Sequence of chain 1.C:
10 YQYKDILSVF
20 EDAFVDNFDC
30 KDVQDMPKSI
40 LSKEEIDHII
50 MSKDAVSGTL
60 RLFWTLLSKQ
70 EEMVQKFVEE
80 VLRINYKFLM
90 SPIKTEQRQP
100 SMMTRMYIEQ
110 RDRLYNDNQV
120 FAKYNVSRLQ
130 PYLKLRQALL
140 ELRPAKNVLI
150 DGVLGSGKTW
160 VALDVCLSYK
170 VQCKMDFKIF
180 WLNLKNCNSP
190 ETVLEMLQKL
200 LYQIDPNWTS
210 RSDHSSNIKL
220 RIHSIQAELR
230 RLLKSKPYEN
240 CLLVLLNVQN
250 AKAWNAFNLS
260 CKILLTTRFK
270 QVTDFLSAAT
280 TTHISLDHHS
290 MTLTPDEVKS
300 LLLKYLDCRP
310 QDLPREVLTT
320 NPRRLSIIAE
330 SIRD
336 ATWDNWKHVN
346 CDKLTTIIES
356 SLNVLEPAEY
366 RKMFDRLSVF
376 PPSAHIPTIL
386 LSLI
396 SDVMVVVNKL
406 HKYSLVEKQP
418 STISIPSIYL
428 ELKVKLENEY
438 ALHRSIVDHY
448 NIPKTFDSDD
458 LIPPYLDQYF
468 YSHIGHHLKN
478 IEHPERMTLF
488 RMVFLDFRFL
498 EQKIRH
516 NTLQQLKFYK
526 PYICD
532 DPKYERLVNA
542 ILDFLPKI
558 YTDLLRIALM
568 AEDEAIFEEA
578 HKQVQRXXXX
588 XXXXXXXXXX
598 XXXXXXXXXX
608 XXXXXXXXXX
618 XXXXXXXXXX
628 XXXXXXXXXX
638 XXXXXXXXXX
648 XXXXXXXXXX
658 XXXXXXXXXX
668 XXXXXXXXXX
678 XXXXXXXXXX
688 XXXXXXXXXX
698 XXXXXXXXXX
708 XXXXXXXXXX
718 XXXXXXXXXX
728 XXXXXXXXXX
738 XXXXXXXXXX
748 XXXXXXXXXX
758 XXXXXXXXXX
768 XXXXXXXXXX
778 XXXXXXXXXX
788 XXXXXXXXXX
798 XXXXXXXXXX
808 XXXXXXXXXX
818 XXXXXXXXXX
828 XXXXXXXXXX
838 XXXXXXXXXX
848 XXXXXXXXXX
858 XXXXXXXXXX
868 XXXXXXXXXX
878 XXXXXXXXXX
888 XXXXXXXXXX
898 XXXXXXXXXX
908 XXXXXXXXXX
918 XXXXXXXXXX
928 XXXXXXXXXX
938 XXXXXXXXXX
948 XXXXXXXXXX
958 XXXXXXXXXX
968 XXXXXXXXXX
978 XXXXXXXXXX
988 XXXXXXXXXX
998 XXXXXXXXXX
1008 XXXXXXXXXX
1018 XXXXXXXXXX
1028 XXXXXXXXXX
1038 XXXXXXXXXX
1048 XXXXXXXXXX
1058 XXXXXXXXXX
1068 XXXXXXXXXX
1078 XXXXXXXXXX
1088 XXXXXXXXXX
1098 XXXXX

A small-molecule ligand and the protein it binds are described below.
Small molecule (SMILES): Nc1ncnc2c1ncn2[C@H]1C[C@H](O)[C@@H](CO[P](=O)(O)O[P](=O)(O)OP(=O)(O)O)O1

Binding-site contacts:
Ligand atom PA contacts residue GLY156 of chain 1.C at 3.4 Å.
Ligand atom O3G contacts residue ASN246 of chain 1.C at 3.4 Å (h-bond).
Ligand atom O1G contacts residue ARG267 of chain 1.C at 2.7 Å.
Ligand atom C8 contacts residue TYR304 of chain 1.C at 2.6 Å (hydrophobic).
Ligand atom O1A contacts residue GLY154 of chain 1.C at 3.5 Å.
Ligand atom N6 contacts residue VAL125 of chain 1.C at 2.3 Å (h-bond).
Ligand atom C8 contacts residue SER325 of chain 1.C at 2.5 Å.
Ligand atom O3B contacts residue LYS157 of chain 1.C at 3.5 Å (salt-bridge).
Ligand atom O4' contacts residue PRO321 of chain 1.C at 3.6 Å.
Ligand atom C1' contacts residue SER325 of chain 1.C at 3.0 Å.
Ligand atom N7 contacts residue LEU300 of chain 1.C at 3.6 Å.
Ligand atom O3B contacts residue GLY154 of chain 1.C at 3.0 Å (h-bond).
Ligand atom O2B contacts residue GLY156 of chain 1.C at 3.4 Å (h-bond).
Ligand atom N7 contacts residue TRP159 of chain 1.C at 3.5 Å.
Ligand atom C5' contacts residue TRP159 of chain 1.C at 3.1 Å (hydrophobic).
Ligand atom O5' contacts residue THR158 of chain 1.C at 3.5 Å (h-bond).
Ligand atom O2B contacts residue LYS157 of chain 1.C at 2.1 Å.
Ligand atom N7 contacts residue TYR304 of chain 1.C at 2.8 Å (h-bond).
Ligand atom O1A contacts residue ARG322 of chain 1.C at 3.4 Å (salt-bridge).
Ligand atom O2A contacts residue THR158 of chain 1.C at 3.1 Å (h-bond).
Ligand atom O5' contacts residue GLY156 of chain 1.C at 2.8 Å.
Ligand atom N9 contacts residue SER325 of chain 1.C at 3.0 Å (h-bond).
Ligand atom C6 contacts residue ASN124 of chain 1.C at 3.6 Å.
Ligand atom O3A contacts residue GLY156 of chain 1.C at 2.6 Å (h-bond).
Ligand atom C2' contacts residue SER325 of chain 1.C at 2.9 Å.
Ligand atom O1B contacts residue THR158 of chain 1.C at 3.4 Å (h-bond).
Ligand atom N7 contacts residue TYR123 of chain 1.C at 3.6 Å.
Ligand atom C1' contacts residue PRO321 of chain 1.C at 3.5 Å (hydrophobic).
Ligand atom O3' contacts residue ARG322 of chain 1.C at 2.9 Å (salt-bridge).
Ligand atom N6 contacts residue ASN124 of chain 1.C at 2.8 Å (h-bond).
Ligand atom O3G contacts residue ARG267 of chain 1.C at 3.4 Å (salt-bridge).
Ligand atom PB contacts residue LYS157 of chain 1.C at 3.3 Å.
Ligand atom O3A contacts residue LYS157 of chain 1.C at 3.3 Å (salt-bridge).
Ligand atom O5' contacts residue TRP159 of chain 1.C at 3.4 Å.
Ligand atom C4 contacts residue PRO321 of chain 1.C at 3.6 Å (hydrophobic).
Ligand atom N3 contacts residue PRO321 of chain 1.C at 3.2 Å.
Ligand atom C5 contacts residue TRP159 of chain 1.C at 3.6 Å (hydrophobic).
Ligand atom N6 contacts residue TYR123 of chain 1.C at 3.5 Å (h-bond).
Ligand atom N7 contacts residue SER325 of chain 1.C at 3.6 Å (h-bond).
Ligand atom PG contacts residue ARG267 of chain 1.C at 3.7 Å.